Sequence of chain 1.A:
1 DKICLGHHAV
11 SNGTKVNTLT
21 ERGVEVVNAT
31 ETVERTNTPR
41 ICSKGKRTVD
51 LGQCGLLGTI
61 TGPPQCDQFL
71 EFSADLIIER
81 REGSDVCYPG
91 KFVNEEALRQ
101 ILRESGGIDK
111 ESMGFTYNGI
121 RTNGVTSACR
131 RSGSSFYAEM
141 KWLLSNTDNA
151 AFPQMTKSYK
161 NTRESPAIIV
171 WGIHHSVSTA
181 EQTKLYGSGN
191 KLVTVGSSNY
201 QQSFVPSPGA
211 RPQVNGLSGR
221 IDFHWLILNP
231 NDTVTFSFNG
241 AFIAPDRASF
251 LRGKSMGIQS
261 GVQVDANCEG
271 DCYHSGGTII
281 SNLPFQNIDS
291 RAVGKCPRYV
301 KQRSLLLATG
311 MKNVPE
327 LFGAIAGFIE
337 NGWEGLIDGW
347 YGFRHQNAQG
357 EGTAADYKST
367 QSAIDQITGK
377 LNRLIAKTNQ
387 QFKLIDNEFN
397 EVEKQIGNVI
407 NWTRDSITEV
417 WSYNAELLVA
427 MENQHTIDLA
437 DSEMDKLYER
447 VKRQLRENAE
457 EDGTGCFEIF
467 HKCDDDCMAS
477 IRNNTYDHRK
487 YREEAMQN

This protein binds this small molecule.
Small molecule (SMILES): CC(=O)N[C@@H]1[C@@H](O)[C@H](O)[C@@H](CO)O[C@H]1O

Binding-site contacts:
Ligand atom O5 contacts residue ALA29 of chain 1.A at 4.3 Å.
Ligand atom O5 contacts residue ASN28 of chain 1.A at 2.5 Å (h-bond).
Ligand atom C3 contacts residue ASN28 of chain 1.A at 3.8 Å.
Ligand atom C1 contacts residue ASN28 of chain 1.A at 1.4 Å.
Ligand atom C4 contacts residue ASN28 of chain 1.A at 4.3 Å.
Ligand atom C8 contacts residue ASN28 of chain 1.A at 4.4 Å.
Ligand atom C7 contacts residue ASN28 of chain 1.A at 3.3 Å.
Ligand atom N2 contacts residue ASN28 of chain 1.A at 2.8 Å (h-bond).
Ligand atom O7 contacts residue ASN28 of chain 1.A at 3.6 Å (h-bond).
Ligand atom C5 contacts residue ASN28 of chain 1.A at 3.7 Å.
Ligand atom C2 contacts residue ASN28 of chain 1.A at 2.4 Å.